Sequence of chain 1.A:
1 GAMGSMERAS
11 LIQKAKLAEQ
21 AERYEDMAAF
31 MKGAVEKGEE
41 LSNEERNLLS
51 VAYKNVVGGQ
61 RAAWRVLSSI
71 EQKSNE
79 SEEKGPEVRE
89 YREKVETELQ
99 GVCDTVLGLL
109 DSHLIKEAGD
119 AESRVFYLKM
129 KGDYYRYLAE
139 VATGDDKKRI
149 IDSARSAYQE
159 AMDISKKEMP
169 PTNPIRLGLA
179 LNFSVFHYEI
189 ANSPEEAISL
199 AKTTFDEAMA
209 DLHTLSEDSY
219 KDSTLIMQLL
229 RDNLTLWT

The small molecule below binds the protein below.
Small molecule (SMILES): CN(CCS)C(=O)c1ccc(C=O)c(Br)c1

Binding-site contacts:
Ligand atom S1 contacts residue ILE224 of chain 1.A at 3.9 Å.
Ligand atom C8 contacts residue CYS7 of chain 1.B at 3.7 Å (hydrophobic).
Ligand atom C1 contacts residue ILE224 of chain 1.A at 4.1 Å (hydrophobic).
Ligand atom C4 contacts residue CYS7 of chain 1.B at 4.3 Å (hydrophobic).
Ligand atom C3 contacts residue LEU227 of chain 1.A at 3.9 Å (hydrophobic).
Ligand atom C7 contacts residue GLY176 of chain 1.A at 4.1 Å.
Ligand atom C9 contacts residue LYS127 of chain 1.A at 1.4 Å.
Ligand atom C6 contacts residue PRO172 of chain 1.A at 3.3 Å (hydrophobic).
Ligand atom C7 contacts residue ILE173 of chain 1.A at 3.9 Å (hydrophobic).
Ligand atom C5 contacts residue CYS7 of chain 1.B at 3.5 Å (hydrophobic).
Ligand atom C11 contacts residue CYS7 of chain 1.B at 3.7 Å (hydrophobic).
Ligand atom C9 contacts residue PHE124 of chain 1.A at 3.6 Å (hydrophobic).
Ligand atom C10 contacts residue CYS7 of chain 1.B at 3.7 Å (hydrophobic).
Ligand atom C10 contacts residue LYS127 of chain 1.A at 3.8 Å.
Ligand atom C6 contacts residue GLY176 of chain 1.A at 4.4 Å.
Ligand atom C7 contacts residue PRO172 of chain 1.A at 3.5 Å (hydrophobic).
Ligand atom O1 contacts residue PRO172 of chain 1.A at 3.9 Å.
Ligand atom S1 contacts residue LEU227 of chain 1.A at 4.2 Å.
Ligand atom C4 contacts residue ILE224 of chain 1.A at 3.9 Å (hydrophobic).
Ligand atom C3 contacts residue ILE224 of chain 1.A at 4.3 Å (hydrophobic).
Ligand atom C3 contacts residue GLN8 of chain 1.B at 3.7 Å.
Ligand atom C7 contacts residue CYS7 of chain 1.B at 3.6 Å (hydrophobic).
Ligand atom C3 contacts residue CYS7 of chain 1.B at 3.0 Å (hydrophobic).
Ligand atom C6 contacts residue LYS127 of chain 1.A at 4.2 Å.
Ligand atom BR1 contacts residue SER50 of chain 1.A at 3.3 Å.
Ligand atom S1 contacts residue GLY176 of chain 1.A at 3.9 Å.
Ligand atom C6 contacts residue ILE224 of chain 1.A at 4.0 Å (hydrophobic).
Ligand atom O1 contacts residue ILE224 of chain 1.A at 3.6 Å.
Ligand atom C8 contacts residue PHE124 of chain 1.A at 4.3 Å (hydrophobic).
Ligand atom C1 contacts residue LEU223 of chain 1.A at 3.8 Å (hydrophobic).
Ligand atom S1 contacts residue CYS7 of chain 1.B at 2.0 Å (h-bond).
Ligand atom C8 contacts residue LYS127 of chain 1.A at 2.5 Å.
Ligand atom C2 contacts residue CYS7 of chain 1.B at 3.3 Å (hydrophobic).
Ligand atom N1 contacts residue CYS7 of chain 1.B at 4.2 Å.
Ligand atom BR1 contacts residue PHE124 of chain 1.A at 3.8 Å.
Ligand atom C10 contacts residue PHE124 of chain 1.A at 4.4 Å (hydrophobic).
Ligand atom N1 contacts residue ILE224 of chain 1.A at 4.2 Å.
Ligand atom C7 contacts residue LYS127 of chain 1.A at 2.9 Å.
Ligand atom C6 contacts residue CYS7 of chain 1.B at 3.5 Å (hydrophobic).
Ligand atom C2 contacts residue GLN8 of chain 1.B at 3.3 Å.

Sequence of chain 1.B:
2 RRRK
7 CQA